Binding-site contacts:
Ligand atom C2 contacts residue MAN7 of chain 1.HA at 2.2 Å.
Ligand atom C4 contacts residue MAN7 of chain 1.HA at 3.1 Å.
Ligand atom C3 contacts residue MAN7 of chain 1.HA at 2.4 Å.
Ligand atom C5 contacts residue MAN7 of chain 1.HA at 2.8 Å.
Ligand atom O4 contacts residue MAN7 of chain 1.HA at 4.1 Å.
Ligand atom O3 contacts residue MAN7 of chain 1.HA at 3.8 Å.
Ligand atom O2 contacts residue MAN7 of chain 1.HA at 3.6 Å (h-bond).
Ligand atom C6 contacts residue MAN7 of chain 1.HA at 4.2 Å.
Ligand atom O5 contacts residue MAN7 of chain 1.HA at 2.7 Å (h-bond).
Ligand atom C1 contacts residue MAN7 of chain 1.HA at 2.0 Å.

A protein and the small-molecule ligand that binds it are described below.
Small molecule (SMILES): OC[C@H]1O[C@@H](O[C@@H]2CO[C@H](CO)[C@@H](O)[C@@H]2O)[C@@H](O)[C@@H](O)[C@@H]1O